Binding-site contacts:
Ligand atom C1 contacts residue LEU201 of chain 2.A at 3.8 Å (hydrophobic).
Ligand atom C16 contacts residue GLU210 of chain 2.A at 3.8 Å.
Ligand atom C18 contacts residue TYR167 of chain 2.A at 3.4 Å (hydrophobic).
Ligand atom C3 contacts residue GLN161 of chain 2.A at 4.1 Å.
Ligand atom C3 contacts residue LEU201 of chain 2.A at 4.0 Å (hydrophobic).
Ligand atom C1 contacts residue SER154 of chain 2.A at 3.8 Å.
Ligand atom C19 contacts residue SER154 of chain 2.A at 3.4 Å.
Ligand atom C2 contacts residue LEU155 of chain 2.A at 3.9 Å (hydrophobic).
Ligand atom C1 contacts residue GLY200 of chain 2.A at 4.2 Å.
Ligand atom O2 contacts residue SER154 of chain 2.A at 3.1 Å (h-bond).
Ligand atom C20 contacts residue THR206 of chain 2.A at 3.8 Å.
Ligand atom C11 contacts residue TYR167 of chain 2.A at 3.9 Å (hydrophobic).
Ligand atom C11 contacts residue SER154 of chain 2.A at 3.9 Å.
Ligand atom C11 contacts residue NDP1 of chain 2.C at 3.4 Å.
Ligand atom C19 contacts residue ILE164 of chain 2.A at 3.7 Å (hydrophobic).
Ligand atom C6 contacts residue ILE215 of chain 2.A at 4.0 Å (hydrophobic).
Ligand atom O3 contacts residue ILE105 of chain 2.A at 3.7 Å.
Ligand atom O2 contacts residue NDP1 of chain 2.C at 3.7 Å.
Ligand atom C2 contacts residue LEU201 of chain 2.A at 3.7 Å (hydrophobic).
Ligand atom C21 contacts residue ILE105 of chain 2.A at 3.3 Å (hydrophobic).
Ligand atom C12 contacts residue TYR167 of chain 2.A at 4.0 Å (hydrophobic).
Ligand atom C17 contacts residue ALA207 of chain 2.A at 4.1 Å (hydrophobic).
Ligand atom O4 contacts residue THR206 of chain 2.A at 3.6 Å.
Ligand atom O4 contacts residue NDP1 of chain 2.C at 2.9 Å (h-bond).
Ligand atom O4 contacts residue ALA207 of chain 2.A at 4.0 Å.
Ligand atom C21 contacts residue THR206 of chain 2.A at 3.7 Å.
Ligand atom C5 contacts residue GLN161 of chain 2.A at 3.7 Å.
Ligand atom C15 contacts residue LEU110 of chain 2.A at 3.8 Å (hydrophobic).
Ligand atom C7 contacts residue LEU110 of chain 2.A at 4.1 Å (hydrophobic).
Ligand atom O1 contacts residue LEU201 of chain 2.A at 3.7 Å.
Ligand atom O4 contacts residue THR204 of chain 2.A at 4.1 Å.
Ligand atom O3 contacts residue THR108 of chain 2.A at 4.0 Å.
Ligand atom C19 contacts residue ALA156 of chain 2.A at 3.8 Å (hydrophobic).
Ligand atom C20 contacts residue ILE105 of chain 2.A at 4.0 Å (hydrophobic).
Ligand atom C4 contacts residue GLN161 of chain 2.A at 3.5 Å.
Ligand atom C21 contacts residue NDP1 of chain 2.C at 3.8 Å.
Ligand atom C6 contacts residue GLN161 of chain 2.A at 3.6 Å.
Ligand atom O2 contacts residue TYR167 of chain 2.A at 2.8 Å (h-bond).
Ligand atom C7 contacts residue ILE211 of chain 2.A at 3.8 Å (hydrophobic).
Ligand atom C12 contacts residue NDP1 of chain 2.C at 3.4 Å.

This protein binds this small molecule.
Small molecule (SMILES): C[C@]12C[C@H](O)[C@H]3[C@@H](CCC4=CC(=O)CC[C@@]43C)[C@@H]1CC[C@@H]2C(=O)CO

Sequence of chain 2.A:
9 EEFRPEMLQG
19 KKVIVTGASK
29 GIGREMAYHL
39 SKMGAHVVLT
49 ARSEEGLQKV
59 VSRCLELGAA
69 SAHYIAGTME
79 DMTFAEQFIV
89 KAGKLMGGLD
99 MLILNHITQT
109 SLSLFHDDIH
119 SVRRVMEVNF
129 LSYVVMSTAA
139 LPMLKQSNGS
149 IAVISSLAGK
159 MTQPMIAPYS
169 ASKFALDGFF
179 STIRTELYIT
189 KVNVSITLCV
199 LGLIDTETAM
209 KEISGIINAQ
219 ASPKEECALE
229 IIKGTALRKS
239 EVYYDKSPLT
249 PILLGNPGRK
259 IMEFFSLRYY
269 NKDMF